Binding-site contacts:
Ligand atom C7 contacts residue TYR28 of chain 1.C at 4.4 Å (hydrophobic).
Ligand atom O5 contacts residue ASN61 of chain 1.C at 2.3 Å (h-bond).
Ligand atom C1 contacts residue ASN61 of chain 1.C at 1.4 Å.
Ligand atom C2 contacts residue TYR28 of chain 1.C at 4.2 Å (hydrophobic).
Ligand atom N2 contacts residue TYR28 of chain 1.C at 3.7 Å.
Ligand atom C4 contacts residue ASN61 of chain 1.C at 4.2 Å.
Ligand atom C1 contacts residue TYR28 of chain 1.C at 3.6 Å (hydrophobic).
Ligand atom C3 contacts residue TYR28 of chain 1.C at 3.9 Å (hydrophobic).
Ligand atom O4 contacts residue TYR28 of chain 1.C at 4.3 Å.
Ligand atom C2 contacts residue ASN61 of chain 1.C at 2.5 Å.
Ligand atom O7 contacts residue ASN61 of chain 1.C at 3.6 Å (h-bond).
Ligand atom C7 contacts residue ASN61 of chain 1.C at 3.5 Å.
Ligand atom C8 contacts residue ASN61 of chain 1.C at 4.0 Å.
Ligand atom N2 contacts residue ASN61 of chain 1.C at 3.0 Å (h-bond).
Ligand atom C4 contacts residue TYR28 of chain 1.C at 4.4 Å (hydrophobic).
Ligand atom C6 contacts residue TYR28 of chain 1.C at 4.4 Å (hydrophobic).
Ligand atom C5 contacts residue ASN61 of chain 1.C at 3.7 Å.
Ligand atom C5 contacts residue TYR28 of chain 1.C at 3.8 Å (hydrophobic).
Ligand atom O5 contacts residue TYR28 of chain 1.C at 4.0 Å.
Ligand atom C8 contacts residue TYR28 of chain 1.C at 4.1 Å (hydrophobic).
Ligand atom C3 contacts residue ASN61 of chain 1.C at 3.8 Å.

Sequence of chain 1.C:
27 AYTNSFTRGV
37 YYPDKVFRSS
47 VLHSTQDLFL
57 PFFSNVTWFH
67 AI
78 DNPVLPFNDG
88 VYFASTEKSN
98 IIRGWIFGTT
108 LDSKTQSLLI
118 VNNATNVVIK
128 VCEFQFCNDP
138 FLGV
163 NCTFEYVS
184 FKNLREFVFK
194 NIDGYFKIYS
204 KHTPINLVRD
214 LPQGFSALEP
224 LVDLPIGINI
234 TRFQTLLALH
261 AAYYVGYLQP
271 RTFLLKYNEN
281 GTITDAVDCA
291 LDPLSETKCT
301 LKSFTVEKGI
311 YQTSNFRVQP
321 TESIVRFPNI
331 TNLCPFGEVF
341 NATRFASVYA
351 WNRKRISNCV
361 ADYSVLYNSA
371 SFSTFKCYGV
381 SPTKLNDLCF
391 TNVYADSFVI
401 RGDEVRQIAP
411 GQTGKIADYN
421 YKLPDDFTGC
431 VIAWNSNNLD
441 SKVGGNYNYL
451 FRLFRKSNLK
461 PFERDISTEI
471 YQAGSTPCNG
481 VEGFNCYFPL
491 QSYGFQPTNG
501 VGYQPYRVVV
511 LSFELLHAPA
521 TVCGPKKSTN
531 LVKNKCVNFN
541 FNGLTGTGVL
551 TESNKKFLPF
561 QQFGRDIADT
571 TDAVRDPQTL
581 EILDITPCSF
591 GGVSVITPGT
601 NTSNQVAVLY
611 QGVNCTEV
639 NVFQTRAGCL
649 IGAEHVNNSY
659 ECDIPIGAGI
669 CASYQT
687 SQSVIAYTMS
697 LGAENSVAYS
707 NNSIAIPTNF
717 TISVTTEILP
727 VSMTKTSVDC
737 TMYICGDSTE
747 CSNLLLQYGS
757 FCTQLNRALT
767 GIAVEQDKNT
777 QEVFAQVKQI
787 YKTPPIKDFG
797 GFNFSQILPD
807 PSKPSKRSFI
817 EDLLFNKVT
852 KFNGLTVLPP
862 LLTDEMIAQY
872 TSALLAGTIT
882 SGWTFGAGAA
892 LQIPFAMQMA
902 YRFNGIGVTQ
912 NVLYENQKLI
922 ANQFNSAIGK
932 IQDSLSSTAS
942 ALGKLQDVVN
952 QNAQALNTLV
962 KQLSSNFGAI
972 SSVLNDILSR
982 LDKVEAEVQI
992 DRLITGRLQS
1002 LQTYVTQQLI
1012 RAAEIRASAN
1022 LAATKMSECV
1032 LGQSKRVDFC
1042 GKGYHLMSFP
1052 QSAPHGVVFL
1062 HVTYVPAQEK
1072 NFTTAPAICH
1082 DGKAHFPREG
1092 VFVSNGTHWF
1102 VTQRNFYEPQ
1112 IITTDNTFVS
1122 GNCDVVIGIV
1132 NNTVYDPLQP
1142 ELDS

A protein and the small-molecule ligand that binds it are described below.
Small molecule (SMILES): CC(=O)N[C@@H]1[C@@H](O)[C@H](O)[C@@H](CO)O[C@H]1O